Sequence of chain 1.A:
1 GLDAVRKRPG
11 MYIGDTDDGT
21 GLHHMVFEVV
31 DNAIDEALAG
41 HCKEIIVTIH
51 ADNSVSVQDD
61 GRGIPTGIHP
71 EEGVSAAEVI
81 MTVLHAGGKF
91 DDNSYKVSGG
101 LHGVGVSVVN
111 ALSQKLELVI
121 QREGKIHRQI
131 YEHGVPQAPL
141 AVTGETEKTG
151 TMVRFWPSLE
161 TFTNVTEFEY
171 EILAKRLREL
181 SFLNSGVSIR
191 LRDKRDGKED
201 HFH

Binding-site contacts:
Ligand atom C27 contacts residue ARG122 of chain 1.A at 3.3 Å.
Ligand atom C4 contacts residue VAL29 of chain 1.A at 3.8 Å (hydrophobic).
Ligand atom C27 contacts residue PRO65 of chain 1.A at 3.6 Å (hydrophobic).
Ligand atom C13 contacts residue GLU36 of chain 1.A at 3.5 Å.
Ligand atom C24 contacts residue ARG62 of chain 1.A at 3.7 Å.
Ligand atom C31 contacts residue VAL29 of chain 1.A at 3.7 Å (hydrophobic).
Ligand atom C5 contacts residue ASP59 of chain 1.A at 3.7 Å.
Ligand atom N8 contacts residue GLU36 of chain 1.A at 3.5 Å.
Ligand atom C11 contacts residue ILE64 of chain 1.A at 3.8 Å (hydrophobic).
Ligand atom C29 contacts residue MET81 of chain 1.A at 3.4 Å (hydrophobic).
Ligand atom N26 contacts residue ARG122 of chain 1.A at 2.9 Å (salt-bridge).
Ligand atom C24 contacts residue PHE90 of chain 1.A at 3.0 Å (hydrophobic).
Ligand atom C4 contacts residue ALA33 of chain 1.A at 3.5 Å (hydrophobic).
Ligand atom C20 contacts residue ASP35 of chain 1.A at 3.5 Å.
Ligand atom C2 contacts residue ILE64 of chain 1.A at 3.7 Å (hydrophobic).
Ligand atom C25 contacts residue ASP92 of chain 1.A at 3.2 Å.
Ligand atom C30 contacts residue MET81 of chain 1.A at 3.6 Å (hydrophobic).
Ligand atom N9 contacts residue ASP59 of chain 1.A at 2.7 Å (salt-bridge).
Ligand atom N26 contacts residue ASP92 of chain 1.A at 3.4 Å (salt-bridge).
Ligand atom O28 contacts residue ILE64 of chain 1.A at 3.7 Å.
Ligand atom C22 contacts residue PRO65 of chain 1.A at 3.5 Å (hydrophobic).
Ligand atom C23 contacts residue PHE90 of chain 1.A at 3.2 Å (hydrophobic).
Ligand atom N26 contacts residue ARG62 of chain 1.A at 3.5 Å (salt-bridge).
Ligand atom C11 contacts residue GLU36 of chain 1.A at 3.5 Å.
Ligand atom C23 contacts residue ARG62 of chain 1.A at 3.6 Å.
Ligand atom C25 contacts residue ARG62 of chain 1.A at 3.5 Å.
Ligand atom C21 contacts residue ASN32 of chain 1.A at 3.6 Å.
Ligand atom C27 contacts residue GLY63 of chain 1.A at 3.2 Å.
Ligand atom S12 contacts residue ILE64 of chain 1.A at 3.8 Å.
Ligand atom C4 contacts residue ASN32 of chain 1.A at 3.5 Å.
Ligand atom S12 contacts residue GLY63 of chain 1.A at 3.6 Å.
Ligand atom O1 contacts residue ASN32 of chain 1.A at 3.1 Å (h-bond).
Ligand atom S12 contacts residue GLU36 of chain 1.A at 3.3 Å.
Ligand atom C19 contacts residue GLY88 of chain 1.A at 3.2 Å.
Ligand atom C20 contacts residue ASN32 of chain 1.A at 3.5 Å.
Ligand atom C7 contacts residue GLU36 of chain 1.A at 3.7 Å.
Ligand atom N8 contacts residue ASP59 of chain 1.A at 3.6 Å (salt-bridge).
Ligand atom C27 contacts residue ARG62 of chain 1.A at 3.5 Å.
Ligand atom C7 contacts residue ILE64 of chain 1.A at 3.6 Å (hydrophobic).
Ligand atom N8 contacts residue THR151 of chain 1.A at 3.7 Å.

A small-molecule ligand and the protein it binds are described below.
Small molecule (SMILES): C#CCOC(=O)NCc1cc(-c2sc(-c3cccnc3)nc2N2CCCCC2)[nH]n1